This small molecule binds to this protein.
Small molecule (SMILES): OCC#Cc1ccc2ccncc2c1

Binding-site contacts:
Ligand atom C6 contacts residue ILE169 of chain 1.D at 3.9 Å (hydrophobic).
Ligand atom C13 contacts residue LEU159 of chain 1.D at 3.5 Å (hydrophobic).
Ligand atom C2 contacts residue GLU77 of chain 1.D at 3.2 Å.
Ligand atom C8 contacts residue LEU159 of chain 1.D at 3.6 Å (hydrophobic).
Ligand atom C5 contacts residue ILE169 of chain 1.D at 4.1 Å (hydrophobic).
Ligand atom C4 contacts residue ILE169 of chain 1.D at 3.9 Å (hydrophobic).
Ligand atom N11 contacts residue TYR108 of chain 1.D at 4.0 Å.
Ligand atom C7 contacts residue VAL45 of chain 1.D at 3.9 Å (hydrophobic).
Ligand atom C10 contacts residue CYS109 of chain 1.D at 3.6 Å (hydrophobic).
Ligand atom C3 contacts residue LEU106 of chain 1.D at 3.8 Å (hydrophobic).
Ligand atom N11 contacts residue ALA58 of chain 1.D at 3.7 Å.
Ligand atom C6 contacts residue THR39 of chain 1.D at 4.2 Å.
Ligand atom C2 contacts residue ASP170 of chain 1.D at 3.8 Å.
Ligand atom C13 contacts residue ALA58 of chain 1.D at 3.9 Å (hydrophobic).
Ligand atom C12 contacts residue GLU107 of chain 1.D at 3.4 Å.
Ligand atom C7 contacts residue THR39 of chain 1.D at 4.0 Å.
Ligand atom N11 contacts residue CYS109 of chain 1.D at 3.1 Å (h-bond).
Ligand atom C2 contacts residue LEU106 of chain 1.D at 3.9 Å (hydrophobic).
Ligand atom O1 contacts residue LEU81 of chain 1.D at 4.3 Å.
Ligand atom C4 contacts residue LEU106 of chain 1.D at 3.9 Å (hydrophobic).
Ligand atom C7 contacts residue LEU159 of chain 1.D at 4.0 Å (hydrophobic).
Ligand atom C2 contacts residue ILE169 of chain 1.D at 4.2 Å (hydrophobic).
Ligand atom C12 contacts residue ALA58 of chain 1.D at 3.5 Å (hydrophobic).
Ligand atom O1 contacts residue ASP170 of chain 1.D at 3.0 Å (salt-bridge).
Ligand atom C8 contacts residue VAL45 of chain 1.D at 4.0 Å (hydrophobic).
Ligand atom C9 contacts residue LEU159 of chain 1.D at 4.0 Å (hydrophobic).
Ligand atom C9 contacts residue VAL45 of chain 1.D at 4.1 Å (hydrophobic).
Ligand atom C5 contacts residue LEU159 of chain 1.D at 4.2 Å (hydrophobic).
Ligand atom O1 contacts residue ILE169 of chain 1.D at 3.3 Å.
Ligand atom C12 contacts residue LEU159 of chain 1.D at 3.8 Å (hydrophobic).
Ligand atom N11 contacts residue LEU159 of chain 1.D at 4.3 Å.
Ligand atom C6 contacts residue LEU159 of chain 1.D at 4.3 Å (hydrophobic).
Ligand atom C14 contacts residue ILE169 of chain 1.D at 4.2 Å (hydrophobic).
Ligand atom C12 contacts residue CYS109 of chain 1.D at 3.7 Å (hydrophobic).
Ligand atom C6 contacts residue VAL45 of chain 1.D at 4.1 Å (hydrophobic).
Ligand atom N11 contacts residue GLU107 of chain 1.D at 4.0 Å.
Ligand atom O1 contacts residue GLU77 of chain 1.D at 3.3 Å (salt-bridge).
Ligand atom C14 contacts residue CYS90 of chain 1.D at 3.9 Å (hydrophobic).
Ligand atom C3 contacts residue ILE169 of chain 1.D at 3.8 Å (hydrophobic).
Ligand atom C14 contacts residue LEU159 of chain 1.D at 3.9 Å (hydrophobic).

Sequence of chain 1.D:
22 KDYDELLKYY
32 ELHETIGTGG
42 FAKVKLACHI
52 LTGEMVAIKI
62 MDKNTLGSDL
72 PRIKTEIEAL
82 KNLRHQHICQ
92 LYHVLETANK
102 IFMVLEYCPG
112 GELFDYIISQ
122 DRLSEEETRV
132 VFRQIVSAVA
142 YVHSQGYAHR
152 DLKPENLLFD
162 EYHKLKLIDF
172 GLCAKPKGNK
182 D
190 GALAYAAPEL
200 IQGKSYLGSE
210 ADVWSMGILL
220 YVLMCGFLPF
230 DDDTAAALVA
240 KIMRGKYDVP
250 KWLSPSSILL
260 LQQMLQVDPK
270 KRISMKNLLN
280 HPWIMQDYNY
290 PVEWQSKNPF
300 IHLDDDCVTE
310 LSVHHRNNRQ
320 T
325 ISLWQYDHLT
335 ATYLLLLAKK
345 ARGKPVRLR